Binding-site contacts:
Ligand atom C3 contacts residue LYS395 of chain 1.B at 3.3 Å.
Ligand atom O6 contacts residue LYS395 of chain 1.B at 3.2 Å.
Ligand atom C5 contacts residue LEU394 of chain 1.B at 4.4 Å (hydrophobic).
Ligand atom C1 contacts residue LEU394 of chain 1.B at 4.3 Å (hydrophobic).
Ligand atom N2 contacts residue ASN275 of chain 1.B at 2.4 Å (h-bond).
Ligand atom C4 contacts residue ASN275 of chain 1.B at 4.5 Å.
Ligand atom C1 contacts residue LYS395 of chain 1.B at 4.0 Å.
Ligand atom C8 contacts residue ASN275 of chain 1.B at 4.0 Å.
Ligand atom O4 contacts residue LYS395 of chain 1.B at 4.2 Å.
Ligand atom O6 contacts residue GLU396 of chain 1.B at 3.8 Å.
Ligand atom O5 contacts residue LYS395 of chain 1.B at 3.8 Å.
Ligand atom O5 contacts residue VAL274 of chain 1.B at 4.4 Å.
Ligand atom O5 contacts residue GLY273 of chain 1.B at 4.2 Å.
Ligand atom C1 contacts residue GLY273 of chain 1.B at 3.8 Å.
Ligand atom C3 contacts residue ASN275 of chain 1.B at 4.0 Å.
Ligand atom C7 contacts residue ASN275 of chain 1.B at 2.9 Å.
Ligand atom C6 contacts residue LYS395 of chain 1.B at 3.7 Å.
Ligand atom C1 contacts residue VAL274 of chain 1.B at 4.4 Å (hydrophobic).
Ligand atom O5 contacts residue ASN275 of chain 1.B at 2.7 Å (h-bond).
Ligand atom C4 contacts residue LYS395 of chain 1.B at 3.2 Å.
Ligand atom O3 contacts residue LYS395 of chain 1.B at 3.1 Å (salt-bridge).
Ligand atom N2 contacts residue LYS395 of chain 1.B at 4.0 Å.
Ligand atom C2 contacts residue ASN275 of chain 1.B at 2.6 Å.
Ligand atom C2 contacts residue LYS395 of chain 1.B at 3.1 Å.
Ligand atom C5 contacts residue LYS395 of chain 1.B at 4.0 Å.
Ligand atom C5 contacts residue ASN275 of chain 1.B at 4.1 Å.
Ligand atom O7 contacts residue ASN275 of chain 1.B at 3.0 Å (h-bond).
Ligand atom C6 contacts residue GLU396 of chain 1.B at 3.8 Å.
Ligand atom C1 contacts residue ASN275 of chain 1.B at 2.0 Å.
Ligand atom O7 contacts residue LYS395 of chain 1.B at 3.4 Å (salt-bridge).
Ligand atom O5 contacts residue LEU394 of chain 1.B at 3.4 Å (h-bond).
Ligand atom C7 contacts residue LYS395 of chain 1.B at 3.9 Å.
Ligand atom C6 contacts residue LEU394 of chain 1.B at 4.1 Å (hydrophobic).

The small molecule below binds the protein below.
Small molecule (SMILES): CC(=O)N[C@@H]1[C@@H](O)[C@H](O)[C@@H](CO)O[C@H]1O

Sequence of chain 1.B:
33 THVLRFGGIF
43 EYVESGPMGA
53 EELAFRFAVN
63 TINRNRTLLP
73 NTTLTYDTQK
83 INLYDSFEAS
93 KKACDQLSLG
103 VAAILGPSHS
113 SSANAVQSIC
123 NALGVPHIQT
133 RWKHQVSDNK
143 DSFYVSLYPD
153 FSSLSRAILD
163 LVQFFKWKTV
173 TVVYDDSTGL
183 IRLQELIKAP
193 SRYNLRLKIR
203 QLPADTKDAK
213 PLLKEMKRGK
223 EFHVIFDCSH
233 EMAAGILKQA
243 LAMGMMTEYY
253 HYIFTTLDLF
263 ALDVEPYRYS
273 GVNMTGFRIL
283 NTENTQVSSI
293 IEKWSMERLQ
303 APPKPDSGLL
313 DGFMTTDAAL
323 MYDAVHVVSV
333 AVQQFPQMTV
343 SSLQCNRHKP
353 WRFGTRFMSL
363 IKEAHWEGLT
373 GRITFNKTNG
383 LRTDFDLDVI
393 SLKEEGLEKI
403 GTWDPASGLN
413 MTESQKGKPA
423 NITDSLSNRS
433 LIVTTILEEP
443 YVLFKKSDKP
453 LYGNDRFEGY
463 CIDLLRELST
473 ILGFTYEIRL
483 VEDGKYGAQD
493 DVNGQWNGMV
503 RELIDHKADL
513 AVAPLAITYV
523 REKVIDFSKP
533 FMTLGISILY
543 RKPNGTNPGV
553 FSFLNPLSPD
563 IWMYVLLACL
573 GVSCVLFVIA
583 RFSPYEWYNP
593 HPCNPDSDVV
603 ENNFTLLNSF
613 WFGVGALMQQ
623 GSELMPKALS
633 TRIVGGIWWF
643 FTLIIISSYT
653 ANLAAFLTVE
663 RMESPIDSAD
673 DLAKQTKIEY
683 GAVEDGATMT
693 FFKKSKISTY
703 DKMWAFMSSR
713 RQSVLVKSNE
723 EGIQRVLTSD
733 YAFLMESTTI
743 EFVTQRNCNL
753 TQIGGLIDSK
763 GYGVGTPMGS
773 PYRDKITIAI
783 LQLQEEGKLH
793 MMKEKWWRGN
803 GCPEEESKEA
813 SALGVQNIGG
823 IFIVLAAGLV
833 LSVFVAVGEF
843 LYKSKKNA